Sequence of chain 1.B:
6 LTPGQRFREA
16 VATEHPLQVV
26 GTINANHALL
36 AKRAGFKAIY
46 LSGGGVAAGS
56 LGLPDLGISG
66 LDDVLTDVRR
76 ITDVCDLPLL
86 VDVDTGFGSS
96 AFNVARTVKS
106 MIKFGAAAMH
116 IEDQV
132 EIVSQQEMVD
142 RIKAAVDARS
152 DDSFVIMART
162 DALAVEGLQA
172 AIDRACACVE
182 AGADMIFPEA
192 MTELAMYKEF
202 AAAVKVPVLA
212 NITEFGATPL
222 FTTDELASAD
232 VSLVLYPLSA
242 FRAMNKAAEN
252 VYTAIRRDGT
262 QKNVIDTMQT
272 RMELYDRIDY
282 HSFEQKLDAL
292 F

Sequence of chain 1.C:
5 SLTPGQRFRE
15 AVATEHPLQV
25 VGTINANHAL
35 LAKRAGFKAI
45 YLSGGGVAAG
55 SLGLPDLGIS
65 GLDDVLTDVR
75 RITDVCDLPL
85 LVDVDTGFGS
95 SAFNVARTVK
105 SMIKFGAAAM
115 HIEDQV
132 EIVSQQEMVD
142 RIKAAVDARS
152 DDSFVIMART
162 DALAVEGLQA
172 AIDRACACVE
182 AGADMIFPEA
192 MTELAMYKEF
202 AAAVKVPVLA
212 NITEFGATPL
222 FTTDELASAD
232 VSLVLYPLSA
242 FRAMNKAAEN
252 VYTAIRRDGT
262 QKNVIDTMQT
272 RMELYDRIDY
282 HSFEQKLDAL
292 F

Binding-site contacts:
Ligand atom O3 contacts residue ILE63 of chain 1.B at 2.7 Å (h-bond).
Ligand atom C contacts residue LEU66 of chain 1.C at 4.1 Å (hydrophobic).
Ligand atom O contacts residue ILE63 of chain 1.B at 4.5 Å.
Ligand atom C contacts residue PHE92 of chain 1.C at 3.8 Å (hydrophobic).
Ligand atom O contacts residue LEU66 of chain 1.C at 4.4 Å.
Ligand atom O3 contacts residue ASN98 of chain 1.C at 2.9 Å (h-bond).
Ligand atom O3 contacts residue PHE92 of chain 1.C at 4.4 Å.
Ligand atom CB contacts residue PHE92 of chain 1.C at 3.0 Å (hydrophobic).
Ligand atom CA contacts residue LEU66 of chain 1.C at 4.2 Å (hydrophobic).
Ligand atom CB contacts residue ASN98 of chain 1.C at 3.2 Å.
Ligand atom O contacts residue ASN98 of chain 1.C at 4.5 Å.
Ligand atom OXT contacts residue ILE63 of chain 1.B at 3.2 Å (h-bond).
Ligand atom CB contacts residue LEU66 of chain 1.C at 3.9 Å (hydrophobic).
Ligand atom OXT contacts residue GLY65 of chain 1.B at 4.1 Å.
Ligand atom CA contacts residue ARG101 of chain 1.C at 4.0 Å.
Ligand atom OXT contacts residue LEU66 of chain 1.C at 4.0 Å.
Ligand atom C contacts residue ASN98 of chain 1.C at 4.3 Å.
Ligand atom CA contacts residue ASN98 of chain 1.C at 3.5 Å.
Ligand atom CB contacts residue GLY91 of chain 1.C at 3.9 Å.
Ligand atom C contacts residue ARG101 of chain 1.C at 4.3 Å.
Ligand atom CB contacts residue ARG101 of chain 1.C at 4.2 Å.
Ligand atom O contacts residue PHE92 of chain 1.C at 3.1 Å (h-bond).
Ligand atom CA contacts residue ILE63 of chain 1.B at 3.5 Å (hydrophobic).
Ligand atom C contacts residue ILE63 of chain 1.B at 3.5 Å (hydrophobic).
Ligand atom CB contacts residue THR102 of chain 1.C at 3.5 Å.
Ligand atom O3 contacts residue ARG101 of chain 1.C at 3.6 Å.
Ligand atom CA contacts residue PHE92 of chain 1.C at 3.6 Å (hydrophobic).
Ligand atom OXT contacts residue ARG101 of chain 1.C at 3.2 Å (salt-bridge).

A small-molecule ligand and the protein it binds are described below.
Small molecule (SMILES): CC(=O)C(=O)O